Sequence of chain 2.C:
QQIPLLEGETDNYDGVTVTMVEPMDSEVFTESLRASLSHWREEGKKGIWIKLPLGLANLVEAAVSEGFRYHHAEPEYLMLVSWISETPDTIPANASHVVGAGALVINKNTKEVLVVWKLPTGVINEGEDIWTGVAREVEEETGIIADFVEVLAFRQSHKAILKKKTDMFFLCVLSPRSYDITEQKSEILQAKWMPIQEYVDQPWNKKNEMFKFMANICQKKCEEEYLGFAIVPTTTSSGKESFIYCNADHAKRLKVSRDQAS

This small molecule binds to this protein.
Small molecule (SMILES): Nc1ncnc2c1ncn2[C@@H]1O[C@H](CO[P](=O)(O)C[P](=O)(O)OC[C@H]2O[C@H](O)[C@H](O)[C@@H]2O)[C@@H](O)[C@H]1O

Sequence of chain 1.C:
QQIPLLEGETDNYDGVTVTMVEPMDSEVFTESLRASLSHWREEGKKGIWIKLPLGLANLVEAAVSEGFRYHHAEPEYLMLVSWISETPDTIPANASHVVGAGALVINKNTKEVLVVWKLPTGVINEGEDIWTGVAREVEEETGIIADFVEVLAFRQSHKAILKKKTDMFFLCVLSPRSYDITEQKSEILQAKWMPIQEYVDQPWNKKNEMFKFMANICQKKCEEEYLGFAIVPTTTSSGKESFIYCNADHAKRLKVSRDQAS

Binding-site contacts:
Ligand atom OR1 contacts residue ASP212 of chain 2.C at 2.7 Å (salt-bridge).
Ligand atom OR4 contacts residue GLY133 of chain 2.C at 3.8 Å.
Ligand atom C4 contacts residue THR123 of chain 1.C at 3.5 Å.
Ligand atom PB contacts residue GLY167 of chain 2.C at 3.9 Å.
Ligand atom CR2 contacts residue THR166 of chain 2.C at 3.9 Å.
Ligand atom OR5 contacts residue THR166 of chain 2.C at 3.8 Å.
Ligand atom N9 contacts residue THR123 of chain 1.C at 3.6 Å.
Ligand atom O3' contacts residue SER231 of chain 2.C at 4.0 Å.
Ligand atom O1B contacts residue THR166 of chain 2.C at 2.6 Å (h-bond).
Ligand atom CR5 contacts residue VAL168 of chain 2.C at 3.5 Å (hydrophobic).
Ligand atom PB contacts residue THR166 of chain 2.C at 3.5 Å.
Ligand atom O1B contacts residue GLU182 of chain 2.C at 3.7 Å.
Ligand atom OR4 contacts residue GLY167 of chain 2.C at 3.7 Å.
Ligand atom O2B contacts residue VAL168 of chain 2.C at 3.6 Å (h-bond).
Ligand atom C5 contacts residue PRO125 of chain 1.C at 3.4 Å (hydrophobic).
Ligand atom C6 contacts residue TYR46 of chain 1.C at 3.5 Å (hydrophobic).
Ligand atom C2 contacts residue THR123 of chain 1.C at 3.9 Å.
Ligand atom CR1 contacts residue PHE214 of chain 2.C at 3.7 Å (hydrophobic).
Ligand atom O1B contacts residue GLY167 of chain 2.C at 3.9 Å.
Ligand atom N1 contacts residue TYR46 of chain 1.C at 3.5 Å.
Ligand atom C1' contacts residue THR123 of chain 1.C at 3.4 Å.
Ligand atom O2B contacts residue GLY167 of chain 2.C at 3.4 Å.
Ligand atom CR5 contacts residue GLY167 of chain 2.C at 3.5 Å.
Ligand atom C5 contacts residue TYR46 of chain 1.C at 3.8 Å (hydrophobic).
Ligand atom C4 contacts residue PRO125 of chain 1.C at 4.0 Å (hydrophobic).
Ligand atom N6 contacts residue TYR46 of chain 1.C at 3.4 Å.
Ligand atom N7 contacts residue PRO125 of chain 1.C at 3.2 Å.
Ligand atom C8 contacts residue TYR46 of chain 1.C at 4.0 Å (hydrophobic).
Ligand atom C2' contacts residue THR123 of chain 1.C at 3.3 Å.
Ligand atom N7 contacts residue TYR46 of chain 1.C at 3.8 Å.
Ligand atom O2' contacts residue THR123 of chain 1.C at 2.3 Å (h-bond).
Ligand atom C6 contacts residue PRO125 of chain 1.C at 3.9 Å (hydrophobic).
Ligand atom O3' contacts residue GLU232 of chain 2.C at 3.7 Å.
Ligand atom C4 contacts residue TYR46 of chain 1.C at 3.8 Å (hydrophobic).
Ligand atom CR3 contacts residue THR166 of chain 2.C at 3.6 Å.
Ligand atom N3 contacts residue THR123 of chain 1.C at 3.2 Å (h-bond).
Ligand atom OR5 contacts residue GLY167 of chain 2.C at 3.9 Å.
Ligand atom C2 contacts residue TYR46 of chain 1.C at 3.5 Å (hydrophobic).
Ligand atom C8 contacts residue PRO125 of chain 1.C at 3.6 Å (hydrophobic).
Ligand atom O1B contacts residue GLU232 of chain 2.C at 3.4 Å (salt-bridge).